Sequence of chain 13.C:
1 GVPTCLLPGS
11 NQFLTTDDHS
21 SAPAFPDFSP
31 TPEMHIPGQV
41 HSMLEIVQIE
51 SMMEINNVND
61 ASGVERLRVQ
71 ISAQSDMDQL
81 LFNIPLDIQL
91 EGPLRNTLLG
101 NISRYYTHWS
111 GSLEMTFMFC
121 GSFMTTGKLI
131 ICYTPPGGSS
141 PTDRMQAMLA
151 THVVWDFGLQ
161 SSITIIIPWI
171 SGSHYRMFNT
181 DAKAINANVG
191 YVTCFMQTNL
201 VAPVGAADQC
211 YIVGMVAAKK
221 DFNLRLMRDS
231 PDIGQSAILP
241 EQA

Sequence of chain 13.A:
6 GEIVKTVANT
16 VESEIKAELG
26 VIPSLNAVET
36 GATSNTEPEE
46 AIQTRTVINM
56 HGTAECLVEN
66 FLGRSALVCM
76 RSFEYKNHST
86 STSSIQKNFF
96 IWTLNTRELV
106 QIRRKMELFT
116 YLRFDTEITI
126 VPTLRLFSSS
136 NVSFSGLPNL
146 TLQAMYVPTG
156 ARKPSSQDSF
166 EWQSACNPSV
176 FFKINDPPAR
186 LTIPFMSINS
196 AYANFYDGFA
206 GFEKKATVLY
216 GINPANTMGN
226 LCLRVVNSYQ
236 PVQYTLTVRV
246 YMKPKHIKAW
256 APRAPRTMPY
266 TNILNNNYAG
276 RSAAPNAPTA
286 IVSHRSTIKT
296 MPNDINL

Sequence of chain 8.C:
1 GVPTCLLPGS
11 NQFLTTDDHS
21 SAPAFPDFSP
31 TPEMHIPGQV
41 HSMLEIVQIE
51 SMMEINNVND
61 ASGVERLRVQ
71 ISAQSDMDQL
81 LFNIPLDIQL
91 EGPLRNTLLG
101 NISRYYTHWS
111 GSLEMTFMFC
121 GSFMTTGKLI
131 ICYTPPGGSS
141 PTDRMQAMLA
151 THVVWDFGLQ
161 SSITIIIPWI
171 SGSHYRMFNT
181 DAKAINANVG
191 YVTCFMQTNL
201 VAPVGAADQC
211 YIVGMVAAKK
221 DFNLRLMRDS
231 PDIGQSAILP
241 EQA

Binding-site contacts:
Ligand atom C2A contacts residue LEU226 of chain 13.A at 3.8 Å (hydrophobic).
Ligand atom F2 contacts residue VAL175 of chain 13.A at 3.2 Å.
Ligand atom C2B contacts residue LEU99 of chain 13.A at 3.4 Å (hydrophobic).
Ligand atom C6B contacts residue LEU99 of chain 13.A at 3.9 Å (hydrophobic).
Ligand atom N3A contacts residue TYR151 of chain 13.A at 3.6 Å.
Ligand atom CM4 contacts residue ALA149 of chain 13.A at 3.6 Å (hydrophobic).
Ligand atom CM2 contacts residue ILE188 of chain 13.A at 3.6 Å (hydrophobic).
Ligand atom O1B contacts residue LEU99 of chain 13.A at 3.6 Å.
Ligand atom C1B contacts residue LEU99 of chain 13.A at 3.6 Å (hydrophobic).
Ligand atom N1A contacts residue LEU226 of chain 13.A at 3.6 Å.
Ligand atom C3C contacts residue THR121 of chain 13.A at 3.7 Å.
Ligand atom O1 contacts residue PHE119 of chain 13.A at 3.5 Å.
Ligand atom F3 contacts residue TYR151 of chain 13.A at 2.9 Å.
Ligand atom F3 contacts residue PRO173 of chain 13.A at 2.6 Å.
Ligand atom C2B contacts residue ILE188 of chain 13.A at 3.7 Å (hydrophobic).
Ligand atom C3 contacts residue THR101 of chain 13.A at 3.8 Å.
Ligand atom F1 contacts residue LEU186 of chain 13.A at 3.1 Å.
Ligand atom O1A contacts residue LEU186 of chain 13.A at 3.7 Å.
Ligand atom F3 contacts residue ALA149 of chain 13.A at 3.6 Å.
Ligand atom C4 contacts residue THR101 of chain 13.A at 3.8 Å.
Ligand atom CM6 contacts residue TRP97 of chain 13.A at 3.6 Å (hydrophobic).
Ligand atom CM6 contacts residue ILE123 of chain 13.A at 3.8 Å (hydrophobic).
Ligand atom C3B contacts residue ILE188 of chain 13.A at 3.5 Å (hydrophobic).
Ligand atom CM4 contacts residue PRO173 of chain 13.A at 3.7 Å (hydrophobic).
Ligand atom C3A contacts residue LEU226 of chain 13.A at 3.8 Å (hydrophobic).
Ligand atom CM3 contacts residue THR101 of chain 13.A at 3.8 Å.
Ligand atom O1A contacts residue LEU226 of chain 13.A at 3.6 Å.
Ligand atom N2 contacts residue TYR197 of chain 13.A at 3.4 Å.
Ligand atom CM2 contacts residue LEU99 of chain 13.A at 3.3 Å (hydrophobic).
Ligand atom F3 contacts residue SER174 of chain 13.A at 3.8 Å.
Ligand atom O1 contacts residue TYR197 of chain 13.A at 3.3 Å.
Ligand atom CM2 contacts residue MET191 of chain 13.A at 3.4 Å (hydrophobic).
Ligand atom F3 contacts residue MET150 of chain 13.A at 3.8 Å.
Ligand atom C3A contacts residue LEU186 of chain 13.A at 3.8 Å (hydrophobic).
Ligand atom C5B contacts residue ILE123 of chain 13.A at 3.7 Å (hydrophobic).
Ligand atom F2 contacts residue ALA149 of chain 13.A at 2.5 Å.
Ligand atom C6B contacts residue ILE123 of chain 13.A at 3.8 Å (hydrophobic).
Ligand atom CM4 contacts residue LEU186 of chain 13.A at 3.8 Å (hydrophobic).
Ligand atom N2 contacts residue PHE119 of chain 13.A at 3.5 Å.
Ligand atom F2 contacts residue SER174 of chain 13.A at 3.7 Å.

A protein and the small-molecule ligand that binds it are described below.
Small molecule (SMILES): Cc1cc(CCCOc2c(C)cc(-c3noc(C(F)(F)F)n3)cc2C)on1